This protein binds this small molecule.
Small molecule (SMILES): CC(=O)N[C@@H]1[C@@H](O)[C@H](O)[C@@H](CO)O[C@H]1O

Binding-site contacts:
Ligand atom C7 contacts residue ASN84 of chain 1.B at 3.5 Å.
Ligand atom C5 contacts residue SER86 of chain 1.B at 4.2 Å.
Ligand atom C5 contacts residue ASN84 of chain 1.B at 3.6 Å.
Ligand atom C2 contacts residue ASN84 of chain 1.B at 2.5 Å.
Ligand atom N2 contacts residue ASN84 of chain 1.B at 3.0 Å (h-bond).
Ligand atom C1 contacts residue ASN84 of chain 1.B at 1.4 Å.
Ligand atom O5 contacts residue SER86 of chain 1.B at 3.2 Å (h-bond).
Ligand atom C6 contacts residue SER86 of chain 1.B at 4.3 Å.
Ligand atom O5 contacts residue ASN84 of chain 1.B at 2.3 Å (h-bond).
Ligand atom C4 contacts residue ASN84 of chain 1.B at 4.2 Å.
Ligand atom O7 contacts residue ASN84 of chain 1.B at 3.5 Å (h-bond).
Ligand atom C3 contacts residue ASN84 of chain 1.B at 3.8 Å.
Ligand atom C1 contacts residue SER86 of chain 1.B at 3.6 Å.

Sequence of chain 1.B:
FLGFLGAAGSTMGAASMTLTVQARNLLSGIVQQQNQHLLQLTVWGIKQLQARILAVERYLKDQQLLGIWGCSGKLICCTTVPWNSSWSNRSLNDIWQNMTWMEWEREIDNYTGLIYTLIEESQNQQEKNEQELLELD